Binding-site contacts:
Ligand atom O9 contacts residue ARG144 of chain 3.A at 3.6 Å.
Ligand atom O1B contacts residue ARG37 of chain 3.A at 2.7 Å (salt-bridge).
Ligand atom O1B contacts residue ARG290 of chain 3.A at 3.0 Å (salt-bridge).
Ligand atom O4 contacts residue GLU38 of chain 3.A at 3.2 Å (salt-bridge).
Ligand atom C9 contacts residue GLU196 of chain 3.A at 3.5 Å.
Ligand atom C2 contacts residue TYR324 of chain 3.A at 2.7 Å (hydrophobic).
Ligand atom C1 contacts residue ARG290 of chain 3.A at 3.6 Å.
Ligand atom C3 contacts residue GLU38 of chain 3.A at 3.4 Å.
Ligand atom C8 contacts residue ARG212 of chain 3.A at 3.7 Å.
Ligand atom C3 contacts residue ASP70 of chain 3.A at 3.9 Å.
Ligand atom C8 contacts residue GLU196 of chain 3.A at 3.6 Å.
Ligand atom C9 contacts residue ALA166 of chain 3.A at 3.7 Å (hydrophobic).
Ligand atom C1 contacts residue TYR324 of chain 3.A at 2.9 Å (hydrophobic).
Ligand atom O8 contacts residue GLU197 of chain 3.A at 4.0 Å.
Ligand atom C4 contacts residue ASP70 of chain 3.A at 4.0 Å.
Ligand atom O6 contacts residue TYR324 of chain 3.A at 3.2 Å (h-bond).
Ligand atom O9 contacts residue ALA166 of chain 3.A at 3.2 Å.
Ligand atom C3 contacts residue TYR324 of chain 3.A at 3.0 Å (hydrophobic).
Ligand atom O10 contacts residue ARG71 of chain 3.A at 2.7 Å (salt-bridge).
Ligand atom C3 contacts residue ARG37 of chain 3.A at 3.9 Å.
Ligand atom O10 contacts residue ASP70 of chain 3.A at 3.8 Å.
Ligand atom O9 contacts residue GLU196 of chain 3.A at 2.6 Å (salt-bridge).
Ligand atom O1A contacts residue ARG212 of chain 3.A at 3.5 Å (salt-bridge).
Ligand atom C11 contacts residue ARG144 of chain 3.A at 3.8 Å.
Ligand atom C10 contacts residue ARG71 of chain 3.A at 3.9 Å.
Ligand atom C4 contacts residue GLU38 of chain 3.A at 3.6 Å.
Ligand atom O8 contacts residue ARG212 of chain 3.A at 3.6 Å.
Ligand atom C11 contacts residue ILE142 of chain 3.A at 3.7 Å (hydrophobic).
Ligand atom C11 contacts residue TRP98 of chain 3.A at 3.6 Å (hydrophobic).
Ligand atom C9 contacts residue ASN214 of chain 3.A at 3.9 Å.
Ligand atom O4 contacts residue ASP70 of chain 3.A at 3.1 Å.
Ligand atom O6 contacts residue ARG212 of chain 3.A at 3.9 Å.
Ligand atom O8 contacts residue GLU196 of chain 3.A at 2.7 Å (salt-bridge).
Ligand atom C6 contacts residue TYR324 of chain 3.A at 3.6 Å (hydrophobic).
Ligand atom O1A contacts residue TYR324 of chain 3.A at 3.4 Å (h-bond).
Ligand atom O1B contacts residue TYR324 of chain 3.A at 3.4 Å (h-bond).
Ligand atom C4 contacts residue TYR324 of chain 3.A at 3.7 Å (hydrophobic).
Ligand atom C1 contacts residue ARG37 of chain 3.A at 3.8 Å.
Ligand atom C6 contacts residue GLU197 of chain 3.A at 3.7 Å.
Ligand atom O1A contacts residue ARG290 of chain 3.A at 2.8 Å (salt-bridge).

The protein below binds the small molecule below.
Small molecule (SMILES): CC(=O)N[C@H]1[C@H]([C@H](O)[C@H](O)CO)OC(C(=O)O)=C[C@@H]1O

Sequence of chain 3.A:
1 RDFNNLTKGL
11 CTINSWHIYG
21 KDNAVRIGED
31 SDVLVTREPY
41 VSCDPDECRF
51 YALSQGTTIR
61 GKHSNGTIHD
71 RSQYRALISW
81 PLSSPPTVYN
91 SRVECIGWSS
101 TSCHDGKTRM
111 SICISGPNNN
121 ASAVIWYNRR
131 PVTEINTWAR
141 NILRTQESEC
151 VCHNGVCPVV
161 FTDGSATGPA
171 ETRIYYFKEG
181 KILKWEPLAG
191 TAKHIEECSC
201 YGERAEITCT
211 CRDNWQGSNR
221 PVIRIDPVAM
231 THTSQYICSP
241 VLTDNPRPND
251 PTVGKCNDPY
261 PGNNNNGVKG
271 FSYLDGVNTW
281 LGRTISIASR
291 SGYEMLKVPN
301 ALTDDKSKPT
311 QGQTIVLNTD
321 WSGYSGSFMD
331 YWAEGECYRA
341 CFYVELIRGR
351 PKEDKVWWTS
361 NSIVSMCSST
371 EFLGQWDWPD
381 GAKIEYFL